Sequence of chain 1.A:
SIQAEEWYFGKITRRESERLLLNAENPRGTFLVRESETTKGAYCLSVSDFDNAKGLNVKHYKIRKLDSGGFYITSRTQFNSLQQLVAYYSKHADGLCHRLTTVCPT

The protein below binds the small molecule below.
Small molecule (SMILES): CC(=O)N[C@@H](Cc1ccc(OCC(=O)O)c(P(=O)(O)O)c1)C(=O)N[C@H]1CCCCN(Cc2ccc(-c3ccccc3)cc2)C1=O

Binding-site contacts:
Ligand atom O74 contacts residue SER36 of chain 1.A at 3.1 Å (h-bond).
Ligand atom O79 contacts residue ARG34 of chain 1.A at 2.8 Å (salt-bridge).
Ligand atom C2 contacts residue HIS60 of chain 1.A at 3.5 Å.
Ligand atom O73 contacts residue ARG14 of chain 1.A at 3.4 Å (salt-bridge).
Ligand atom C63 contacts residue GLY95 of chain 1.A at 3.8 Å.
Ligand atom O80 contacts residue ARG14 of chain 1.A at 2.7 Å (salt-bridge).
Ligand atom C52 contacts residue TYR61 of chain 1.A at 3.8 Å (hydrophobic).
Ligand atom O79 contacts residue GLU37 of chain 1.A at 2.9 Å (salt-bridge).
Ligand atom C3 contacts residue ARG14 of chain 1.A at 3.8 Å.
Ligand atom C7 contacts residue CYS44 of chain 1.A at 3.1 Å (hydrophobic).
Ligand atom C20 contacts residue TYR61 of chain 1.A at 3.5 Å (hydrophobic).
Ligand atom C1 contacts residue HIS60 of chain 1.A at 3.1 Å.
Ligand atom C62 contacts residue GLY95 of chain 1.A at 3.5 Å.
Ligand atom C60 contacts residue LEU96 of chain 1.A at 3.7 Å (hydrophobic).
Ligand atom C11 contacts residue HIS60 of chain 1.A at 3.4 Å.
Ligand atom O80 contacts residue ARG34 of chain 1.A at 3.1 Å (salt-bridge).
Ligand atom C60 contacts residue GLY95 of chain 1.A at 3.5 Å.
Ligand atom C4 contacts residue LYS62 of chain 1.A at 3.7 Å.
Ligand atom C14 contacts residue ARG14 of chain 1.A at 3.0 Å.
Ligand atom C8 contacts residue ARG14 of chain 1.A at 3.7 Å.
Ligand atom O74 contacts residue LYS62 of chain 1.A at 2.8 Å (salt-bridge).
Ligand atom C10 contacts residue HIS60 of chain 1.A at 3.2 Å.
Ligand atom O28 contacts residue ARG34 of chain 1.A at 3.7 Å.
Ligand atom C19 contacts residue TYR61 of chain 1.A at 3.5 Å (hydrophobic).
Ligand atom C19 contacts residue HIS60 of chain 1.A at 3.6 Å.
Ligand atom N12 contacts residue HIS60 of chain 1.A at 2.7 Å (h-bond).
Ligand atom O74 contacts residue THR38 of chain 1.A at 3.2 Å (h-bond).
Ligand atom C61 contacts residue TYR89 of chain 1.A at 3.8 Å (hydrophobic).
Ligand atom C9 contacts residue HIS60 of chain 1.A at 3.6 Å.
Ligand atom C3 contacts residue CYS44 of chain 1.A at 3.4 Å (hydrophobic).
Ligand atom C20 contacts residue LYS59 of chain 1.A at 3.7 Å.
Ligand atom C15 contacts residue ARG14 of chain 1.A at 3.3 Å.
Ligand atom C61 contacts residue GLY95 of chain 1.A at 3.1 Å.
Ligand atom O16 contacts residue ARG14 of chain 1.A at 2.4 Å (salt-bridge).
Ligand atom O28 contacts residue CYS44 of chain 1.A at 2.6 Å (h-bond).
Ligand atom C8 contacts residue ARG34 of chain 1.A at 3.2 Å.
Ligand atom C59 contacts residue ILE73 of chain 1.A at 3.7 Å (hydrophobic).
Ligand atom C18 contacts residue HIS60 of chain 1.A at 3.8 Å.
Ligand atom C61 contacts residue ASP94 of chain 1.A at 3.7 Å.
Ligand atom C2 contacts residue CYS44 of chain 1.A at 3.4 Å (hydrophobic).